Sequence of chain 15.A:
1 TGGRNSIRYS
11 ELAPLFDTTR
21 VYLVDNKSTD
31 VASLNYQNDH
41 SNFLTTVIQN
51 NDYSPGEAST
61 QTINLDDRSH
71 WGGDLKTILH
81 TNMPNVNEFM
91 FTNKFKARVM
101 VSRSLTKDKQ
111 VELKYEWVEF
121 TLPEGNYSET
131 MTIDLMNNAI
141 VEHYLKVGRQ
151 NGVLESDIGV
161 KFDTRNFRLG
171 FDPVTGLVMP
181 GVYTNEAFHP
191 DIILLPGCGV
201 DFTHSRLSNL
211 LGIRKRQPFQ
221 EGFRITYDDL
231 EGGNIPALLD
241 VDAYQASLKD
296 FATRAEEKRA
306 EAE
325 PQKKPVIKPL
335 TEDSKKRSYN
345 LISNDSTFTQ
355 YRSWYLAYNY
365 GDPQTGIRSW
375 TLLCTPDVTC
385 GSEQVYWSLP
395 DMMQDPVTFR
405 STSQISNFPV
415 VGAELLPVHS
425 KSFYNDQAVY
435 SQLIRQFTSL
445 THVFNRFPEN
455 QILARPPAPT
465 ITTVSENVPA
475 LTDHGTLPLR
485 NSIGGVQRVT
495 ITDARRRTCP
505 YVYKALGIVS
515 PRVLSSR

Binding-site contacts:
Ligand atom C2 contacts residue ARG224 of chain 15.A at 3.8 Å.
Ligand atom C15 contacts residue TRP117 of chain 15.A at 4.2 Å (hydrophobic).
Ligand atom C16 contacts residue ARG224 of chain 15.A at 4.0 Å.
Ligand atom N1 contacts residue TRP117 of chain 15.A at 4.1 Å.
Ligand atom O3S contacts residue THR226 of chain 15.A at 4.0 Å.
Ligand atom C3 contacts residue ARG224 of chain 15.A at 3.5 Å.
Ligand atom C13 contacts residue ARG224 of chain 15.A at 4.2 Å.
Ligand atom N1 contacts residue ARG98 of chain 15.A at 4.3 Å.
Ligand atom C2 contacts residue ARG98 of chain 15.A at 3.4 Å.
Ligand atom C1 contacts residue ARG224 of chain 15.A at 3.8 Å.
Ligand atom O1S contacts residue THR226 of chain 15.A at 4.3 Å.
Ligand atom C1 contacts residue ARG98 of chain 15.A at 3.2 Å.
Ligand atom O1S contacts residue ASP228 of chain 15.A at 3.6 Å.
Ligand atom S1 contacts residue ARG98 of chain 15.A at 4.4 Å.
Ligand atom C14 contacts residue ARG224 of chain 15.A at 4.5 Å.
Ligand atom C16 contacts residue TRP117 of chain 15.A at 3.7 Å (hydrophobic).
Ligand atom C3 contacts residue TRP117 of chain 15.A at 3.5 Å (hydrophobic).
Ligand atom N1 contacts residue ARG224 of chain 15.A at 4.2 Å.
Ligand atom O1S contacts residue ARG98 of chain 15.A at 3.6 Å.
Ligand atom C15 contacts residue ARG224 of chain 15.A at 3.3 Å.
Ligand atom C3 contacts residue ARG98 of chain 15.A at 3.2 Å.

The small molecule below binds the protein below.
Small molecule (SMILES): CCCCCCCCCCCC[N+](C)(C)CCCS(=O)(=O)O